Binding-site contacts:
Ligand atom N2 contacts residue ASN830 of chain 1.A at 2.9 Å (h-bond).
Ligand atom O5 contacts residue SER832 of chain 1.A at 3.8 Å.
Ligand atom C1 contacts residue ASN830 of chain 1.A at 1.4 Å.
Ligand atom C5 contacts residue SER832 of chain 1.A at 4.1 Å.
Ligand atom C7 contacts residue ASN830 of chain 1.A at 4.0 Å.
Ligand atom O6 contacts residue GLN833 of chain 1.A at 3.2 Å (h-bond).
Ligand atom C6 contacts residue GLN833 of chain 1.A at 4.4 Å.
Ligand atom C3 contacts residue ASN830 of chain 1.A at 3.8 Å.
Ligand atom C5 contacts residue ASN830 of chain 1.A at 3.7 Å.
Ligand atom C4 contacts residue ASN830 of chain 1.A at 4.2 Å.
Ligand atom C2 contacts residue ASN830 of chain 1.A at 2.5 Å.
Ligand atom C8 contacts residue ASN830 of chain 1.A at 4.5 Å.
Ligand atom O5 contacts residue ASN830 of chain 1.A at 2.4 Å (h-bond).
Ligand atom C1 contacts residue SER832 of chain 1.A at 3.4 Å.

Sequence of chain 1.A:
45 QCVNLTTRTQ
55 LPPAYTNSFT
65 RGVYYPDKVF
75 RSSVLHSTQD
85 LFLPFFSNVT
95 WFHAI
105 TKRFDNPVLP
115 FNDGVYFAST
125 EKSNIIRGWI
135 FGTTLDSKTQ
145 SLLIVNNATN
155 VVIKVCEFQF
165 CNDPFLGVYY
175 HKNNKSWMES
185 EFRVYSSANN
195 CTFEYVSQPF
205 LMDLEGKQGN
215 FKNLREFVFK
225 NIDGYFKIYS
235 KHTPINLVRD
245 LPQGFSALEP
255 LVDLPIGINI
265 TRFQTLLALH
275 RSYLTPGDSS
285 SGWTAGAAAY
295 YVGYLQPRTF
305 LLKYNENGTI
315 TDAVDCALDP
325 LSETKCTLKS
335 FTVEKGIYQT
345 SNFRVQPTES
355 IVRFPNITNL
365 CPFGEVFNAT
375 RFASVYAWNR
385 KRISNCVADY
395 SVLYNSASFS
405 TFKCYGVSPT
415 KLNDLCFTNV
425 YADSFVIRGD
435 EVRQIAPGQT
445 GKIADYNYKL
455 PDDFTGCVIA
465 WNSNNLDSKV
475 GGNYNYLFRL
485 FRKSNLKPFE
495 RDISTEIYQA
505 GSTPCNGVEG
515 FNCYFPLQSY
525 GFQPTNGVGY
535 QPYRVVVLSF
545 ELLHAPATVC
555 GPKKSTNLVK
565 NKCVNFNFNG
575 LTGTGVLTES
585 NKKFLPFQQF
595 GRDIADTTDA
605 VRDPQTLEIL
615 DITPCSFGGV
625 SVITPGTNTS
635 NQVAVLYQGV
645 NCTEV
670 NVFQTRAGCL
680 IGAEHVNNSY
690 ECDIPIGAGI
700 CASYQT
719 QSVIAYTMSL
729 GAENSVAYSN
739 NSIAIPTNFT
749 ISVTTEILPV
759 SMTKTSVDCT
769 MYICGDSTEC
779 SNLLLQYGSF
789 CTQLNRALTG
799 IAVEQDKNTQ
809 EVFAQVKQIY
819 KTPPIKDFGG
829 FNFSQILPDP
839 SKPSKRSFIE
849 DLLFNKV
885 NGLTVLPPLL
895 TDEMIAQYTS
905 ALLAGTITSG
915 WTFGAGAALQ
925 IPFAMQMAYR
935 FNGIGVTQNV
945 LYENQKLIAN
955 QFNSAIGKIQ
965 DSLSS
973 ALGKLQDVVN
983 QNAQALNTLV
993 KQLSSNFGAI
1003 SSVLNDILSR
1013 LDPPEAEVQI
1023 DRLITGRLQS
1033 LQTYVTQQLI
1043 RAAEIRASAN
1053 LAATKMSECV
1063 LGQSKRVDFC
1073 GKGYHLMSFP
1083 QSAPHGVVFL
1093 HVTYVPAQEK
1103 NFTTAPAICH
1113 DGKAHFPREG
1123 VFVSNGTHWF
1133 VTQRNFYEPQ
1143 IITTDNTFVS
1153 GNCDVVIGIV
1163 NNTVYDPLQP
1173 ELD

A protein and the small-molecule ligand that binds it are described below.
Small molecule (SMILES): CC(=O)N[C@@H]1[C@@H](O)[C@H](O)[C@@H](CO)O[C@H]1O